The protein below binds the small molecule below.
Small molecule (SMILES): CC(=O)N[C@@H]1[C@@H](O)[C@H](O)[C@@H](CO)O[C@H]1O

Binding-site contacts:
Ligand atom C8 contacts residue NAG1 of chain 1.B at 4.1 Å.
Ligand atom O6 contacts residue NAG1 of chain 1.B at 4.0 Å.
Ligand atom N2 contacts residue NAG1 of chain 1.B at 3.1 Å (h-bond).
Ligand atom C8 contacts residue FUC2 of chain 1.B at 3.4 Å.
Ligand atom C6 contacts residue NAG1 of chain 1.B at 4.2 Å.
Ligand atom C5 contacts residue NAG1 of chain 1.B at 3.9 Å.
Ligand atom C2 contacts residue NAG1 of chain 1.B at 2.7 Å.
Ligand atom C7 contacts residue NAG1 of chain 1.B at 3.6 Å.
Ligand atom C3 contacts residue NAG1 of chain 1.B at 4.1 Å.
Ligand atom C7 contacts residue FUC2 of chain 1.B at 4.0 Å.
Ligand atom N2 contacts residue FUC2 of chain 1.B at 3.9 Å.
Ligand atom C1 contacts residue FUC2 of chain 1.B at 4.3 Å.
Ligand atom C1 contacts residue NAG1 of chain 1.B at 2.0 Å.
Ligand atom O5 contacts residue NAG1 of chain 1.B at 2.5 Å (h-bond).
Ligand atom O7 contacts residue NAG1 of chain 1.B at 3.6 Å (h-bond).